Binding-site contacts:
Ligand atom CAF contacts residue LEU234 of chain 1.B at 3.1 Å (hydrophobic).
Ligand atom CAC contacts residue LEU194 of chain 1.B at 3.8 Å (hydrophobic).
Ligand atom CAY contacts residue VAL292 of chain 1.B at 3.7 Å (hydrophobic).
Ligand atom CAT contacts residue PHE288 of chain 1.B at 3.8 Å (hydrophobic).
Ligand atom NAK contacts residue GLN285 of chain 1.B at 3.5 Å (h-bond).
Ligand atom CAL contacts residue PHE288 of chain 1.B at 3.6 Å (hydrophobic).
Ligand atom CAN contacts residue GLN285 of chain 1.B at 3.5 Å.
Ligand atom CAP contacts residue PHE255 of chain 1.B at 4.1 Å (hydrophobic).
Ligand atom NAU contacts residue PHE288 of chain 1.B at 3.7 Å.
Ligand atom CAA contacts residue LEU234 of chain 1.B at 3.3 Å (hydrophobic).
Ligand atom CAS contacts residue PHE288 of chain 1.B at 3.7 Å (hydrophobic).
Ligand atom CAH contacts residue PHE288 of chain 1.B at 3.3 Å (hydrophobic).
Ligand atom NAG contacts residue PHE255 of chain 1.B at 4.0 Å.
Ligand atom CAE contacts residue PHE288 of chain 1.B at 3.5 Å (hydrophobic).
Ligand atom NAI contacts residue PHE288 of chain 1.B at 3.4 Å.
Ligand atom CAX contacts residue VAL292 of chain 1.B at 3.6 Å (hydrophobic).
Ligand atom CAP contacts residue MET272 of chain 1.B at 3.0 Å (hydrophobic).
Ligand atom CAQ contacts residue MET272 of chain 1.B at 3.8 Å (hydrophobic).
Ligand atom CAX contacts residue PHE198 of chain 1.B at 4.1 Å (hydrophobic).
Ligand atom NAM contacts residue PHE288 of chain 1.B at 3.7 Å.
Ligand atom CAB contacts residue LEU194 of chain 1.B at 3.9 Å (hydrophobic).
Ligand atom CAN contacts residue VAL237 of chain 1.B at 4.0 Å (hydrophobic).
Ligand atom NAG contacts residue PHE288 of chain 1.B at 3.3 Å.
Ligand atom NAK contacts residue PHE288 of chain 1.B at 3.5 Å.
Ligand atom CAL contacts residue ILE251 of chain 1.B at 3.3 Å (hydrophobic).
Ligand atom CAJ contacts residue PHE288 of chain 1.B at 3.4 Å (hydrophobic).
Ligand atom CAT contacts residue VAL292 of chain 1.B at 4.1 Å (hydrophobic).
Ligand atom NAK contacts residue ILE251 of chain 1.B at 4.1 Å.
Ligand atom CAE contacts residue LEU234 of chain 1.B at 3.9 Å (hydrophobic).
Ligand atom CAW contacts residue VAL292 of chain 1.B at 4.0 Å (hydrophobic).
Ligand atom NAM contacts residue ILE251 of chain 1.B at 3.4 Å.
Ligand atom CAP contacts residue PHE288 of chain 1.B at 4.1 Å (hydrophobic).
Ligand atom CAW contacts residue ALA291 of chain 1.B at 3.9 Å (hydrophobic).
Ligand atom CAN contacts residue SER236 of chain 1.B at 3.8 Å.
Ligand atom CAQ contacts residue PHE288 of chain 1.B at 3.5 Å (hydrophobic).
Ligand atom SAO contacts residue PHE288 of chain 1.B at 3.5 Å.
Ligand atom NAR contacts residue PHE288 of chain 1.B at 3.5 Å.
Ligand atom SAO contacts residue PHE255 of chain 1.B at 4.1 Å.
Ligand atom CAD contacts residue PHE288 of chain 1.B at 3.6 Å (hydrophobic).
Ligand atom CAN contacts residue ILE251 of chain 1.B at 3.2 Å (hydrophobic).

A small-molecule ligand and the protein it binds are described below.
Small molecule (SMILES): Cc1nc2c3ccccc3nc(SCc3nc4ccccc4[nH]3)n2n1

Sequence of chain 1.B:
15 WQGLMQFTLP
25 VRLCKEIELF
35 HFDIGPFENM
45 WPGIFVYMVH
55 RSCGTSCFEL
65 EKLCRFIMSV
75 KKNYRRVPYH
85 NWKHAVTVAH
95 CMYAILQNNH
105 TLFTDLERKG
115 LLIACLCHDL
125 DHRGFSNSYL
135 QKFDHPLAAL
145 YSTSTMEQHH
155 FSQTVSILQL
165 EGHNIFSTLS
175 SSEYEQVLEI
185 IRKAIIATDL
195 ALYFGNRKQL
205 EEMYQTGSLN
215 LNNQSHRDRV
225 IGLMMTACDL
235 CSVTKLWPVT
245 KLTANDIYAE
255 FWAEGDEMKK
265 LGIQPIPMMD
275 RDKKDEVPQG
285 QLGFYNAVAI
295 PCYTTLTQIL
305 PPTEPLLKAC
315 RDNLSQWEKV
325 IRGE